The small molecule below binds the protein below.
Small molecule (SMILES): CCO/N=C/c1ccc(OCC[C@@H](C)CCN2CCN(c3ccncc3)C2=O)cc1

Sequence of chain 20.A:
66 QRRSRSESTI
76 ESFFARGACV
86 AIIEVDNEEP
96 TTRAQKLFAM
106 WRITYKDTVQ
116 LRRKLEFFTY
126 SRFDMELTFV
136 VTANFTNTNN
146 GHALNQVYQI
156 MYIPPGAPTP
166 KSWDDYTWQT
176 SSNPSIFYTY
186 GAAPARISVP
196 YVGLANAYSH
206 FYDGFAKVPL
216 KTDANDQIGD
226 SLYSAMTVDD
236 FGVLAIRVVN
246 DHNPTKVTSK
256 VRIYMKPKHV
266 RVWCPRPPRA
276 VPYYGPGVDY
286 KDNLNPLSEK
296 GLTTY

Sequence of chain 20.C:
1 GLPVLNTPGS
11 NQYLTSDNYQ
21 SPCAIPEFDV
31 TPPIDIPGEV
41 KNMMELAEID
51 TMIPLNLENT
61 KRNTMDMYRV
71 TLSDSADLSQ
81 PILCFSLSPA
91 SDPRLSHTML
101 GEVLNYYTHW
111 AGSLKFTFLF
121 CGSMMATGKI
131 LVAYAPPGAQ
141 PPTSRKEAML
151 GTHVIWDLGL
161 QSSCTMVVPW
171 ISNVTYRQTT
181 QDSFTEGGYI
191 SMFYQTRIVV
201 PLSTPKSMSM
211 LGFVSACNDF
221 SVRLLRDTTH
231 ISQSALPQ

Binding-site contacts:
Ligand atom CAX contacts residue TYR110 of chain 20.A at 3.6 Å (hydrophobic).
Ligand atom CAA contacts residue SER180 of chain 20.A at 3.6 Å.
Ligand atom OAC contacts residue TYR110 of chain 20.A at 3.6 Å.
Ligand atom CAJ contacts residue VAL194 of chain 20.A at 3.6 Å (hydrophobic).
Ligand atom OAV contacts residue ILE192 of chain 20.A at 3.1 Å.
Ligand atom CAA contacts residue PRO179 of chain 20.A at 3.3 Å (hydrophobic).
Ligand atom CAY contacts residue VAL194 of chain 20.A at 3.8 Å (hydrophobic).
Ligand atom CAD contacts residue ILE192 of chain 20.A at 3.4 Å (hydrophobic).
Ligand atom CAN contacts residue ILE108 of chain 20.A at 3.7 Å (hydrophobic).
Ligand atom CAI contacts residue TYR157 of chain 20.A at 3.6 Å (hydrophobic).
Ligand atom CAM contacts residue TYR157 of chain 20.A at 3.8 Å (hydrophobic).
Ligand atom CAG contacts residue TYR110 of chain 20.A at 3.7 Å (hydrophobic).
Ligand atom NAT contacts residue ILE192 of chain 20.A at 3.8 Å.
Ligand atom CAX contacts residue PHE236 of chain 20.A at 3.3 Å (hydrophobic).
Ligand atom OAC contacts residue PHE236 of chain 20.A at 3.5 Å.
Ligand atom CAR contacts residue TYR203 of chain 20.A at 3.7 Å (hydrophobic).
Ligand atom OAC contacts residue THR109 of chain 20.A at 3.8 Å.
Ligand atom CAL contacts residue LEU132 of chain 20.A at 3.8 Å (hydrophobic).
Ligand atom CAJ contacts residue LEU132 of chain 20.A at 3.3 Å (hydrophobic).
Ligand atom CAL contacts residue VAL194 of chain 20.A at 3.8 Å (hydrophobic).
Ligand atom NAU contacts residue LYS111 of chain 20.A at 3.5 Å (salt-bridge).
Ligand atom CBB contacts residue MET130 of chain 20.A at 3.7 Å (hydrophobic).
Ligand atom CAQ contacts residue PHE236 of chain 20.A at 3.5 Å (hydrophobic).
Ligand atom CAE contacts residue SER204 of chain 20.A at 3.4 Å.
Ligand atom CAS contacts residue TYR203 of chain 20.A at 3.7 Å (hydrophobic).
Ligand atom CAE contacts residue TYR110 of chain 20.A at 3.8 Å (hydrophobic).
Ligand atom NBD contacts residue TYR110 of chain 20.A at 3.4 Å.
Ligand atom CAA contacts residue ILE155 of chain 20.A at 3.8 Å (hydrophobic).
Ligand atom CAF contacts residue LYS111 of chain 20.A at 3.6 Å.
Ligand atom NAT contacts residue TYR157 of chain 20.A at 3.4 Å.
Ligand atom CAK contacts residue TYR157 of chain 20.A at 3.6 Å (hydrophobic).
Ligand atom CAZ contacts residue VAL194 of chain 20.A at 3.9 Å (hydrophobic).
Ligand atom CAH contacts residue TYR110 of chain 20.A at 3.6 Å (hydrophobic).
Ligand atom NBC contacts residue PHE236 of chain 20.A at 3.7 Å.
Ligand atom CAB contacts residue TYR203 of chain 20.A at 3.6 Å (hydrophobic).
Ligand atom CAL contacts residue MET130 of chain 20.A at 3.2 Å (hydrophobic).
Ligand atom CBA contacts residue TYR110 of chain 20.A at 3.4 Å (hydrophobic).
Ligand atom NBD contacts residue PHE236 of chain 20.A at 3.6 Å.
Ligand atom CAA contacts residue ILE181 of chain 20.A at 3.8 Å (hydrophobic).
Ligand atom CAO contacts residue PHE236 of chain 20.A at 3.7 Å (hydrophobic).